Sequence of chain 1.D:
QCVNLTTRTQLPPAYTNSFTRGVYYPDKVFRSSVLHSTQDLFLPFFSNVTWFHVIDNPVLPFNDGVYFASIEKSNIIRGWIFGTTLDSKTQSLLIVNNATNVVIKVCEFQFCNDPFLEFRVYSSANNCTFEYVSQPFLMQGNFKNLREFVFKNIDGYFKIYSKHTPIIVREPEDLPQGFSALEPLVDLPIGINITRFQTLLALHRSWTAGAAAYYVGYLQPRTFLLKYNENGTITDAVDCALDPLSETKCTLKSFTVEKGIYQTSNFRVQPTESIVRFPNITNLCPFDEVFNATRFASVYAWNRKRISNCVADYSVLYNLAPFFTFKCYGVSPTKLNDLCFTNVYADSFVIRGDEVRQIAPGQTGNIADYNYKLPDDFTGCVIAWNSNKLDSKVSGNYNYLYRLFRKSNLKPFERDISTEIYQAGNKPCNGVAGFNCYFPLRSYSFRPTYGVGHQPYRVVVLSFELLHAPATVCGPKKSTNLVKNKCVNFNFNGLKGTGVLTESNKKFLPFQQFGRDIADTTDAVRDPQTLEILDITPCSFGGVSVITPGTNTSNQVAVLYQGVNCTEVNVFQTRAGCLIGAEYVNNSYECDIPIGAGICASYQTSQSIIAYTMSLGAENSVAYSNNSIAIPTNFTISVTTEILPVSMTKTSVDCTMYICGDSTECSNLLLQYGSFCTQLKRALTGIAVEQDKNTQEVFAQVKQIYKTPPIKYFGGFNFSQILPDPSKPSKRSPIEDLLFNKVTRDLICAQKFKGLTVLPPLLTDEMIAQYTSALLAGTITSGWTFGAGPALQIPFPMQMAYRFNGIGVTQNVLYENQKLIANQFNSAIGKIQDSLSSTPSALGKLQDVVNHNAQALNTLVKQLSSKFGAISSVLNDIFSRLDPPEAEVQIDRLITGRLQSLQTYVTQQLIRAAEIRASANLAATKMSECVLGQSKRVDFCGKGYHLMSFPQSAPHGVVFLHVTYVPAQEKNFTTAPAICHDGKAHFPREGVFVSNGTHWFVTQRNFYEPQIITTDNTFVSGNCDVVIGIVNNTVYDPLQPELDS

This small molecule binds to this protein.
Small molecule (SMILES): CC(=O)N[C@@H]1[C@@H](O)[C@H](O)[C@@H](CO)O[C@H]1O

Binding-site contacts:
Ligand atom C2 contacts residue ASN340 of chain 1.D at 2.5 Å.
Ligand atom O7 contacts residue ASN340 of chain 1.D at 4.0 Å.
Ligand atom O3 contacts residue ASN367 of chain 1.D at 3.1 Å (h-bond).
Ligand atom C7 contacts residue ASN367 of chain 1.D at 4.2 Å.
Ligand atom O5 contacts residue ASP336 of chain 1.D at 4.5 Å.
Ligand atom C8 contacts residue LEU368 of chain 1.D at 4.4 Å (hydrophobic).
Ligand atom N2 contacts residue VAL364 of chain 1.D at 4.4 Å.
Ligand atom N2 contacts residue ASN367 of chain 1.D at 3.5 Å (h-bond).
Ligand atom C2 contacts residue ASN367 of chain 1.D at 4.1 Å.
Ligand atom C8 contacts residue ASP336 of chain 1.D at 4.3 Å.
Ligand atom C8 contacts residue PHE339 of chain 1.D at 3.6 Å (hydrophobic).
Ligand atom O7 contacts residue PHE335 of chain 1.D at 4.4 Å.
Ligand atom C1 contacts residue ASN340 of chain 1.D at 1.4 Å.
Ligand atom C3 contacts residue ASN340 of chain 1.D at 3.8 Å.
Ligand atom C8 contacts residue ASN340 of chain 1.D at 4.2 Å.
Ligand atom C2 contacts residue ASP336 of chain 1.D at 3.7 Å.
Ligand atom C7 contacts residue ASP336 of chain 1.D at 3.5 Å.
Ligand atom C8 contacts residue VAL364 of chain 1.D at 4.1 Å (hydrophobic).
Ligand atom C7 contacts residue VAL364 of chain 1.D at 4.2 Å (hydrophobic).
Ligand atom C2 contacts residue LEU368 of chain 1.D at 4.2 Å (hydrophobic).
Ligand atom N2 contacts residue ASP336 of chain 1.D at 3.9 Å.
Ligand atom O7 contacts residue ASP336 of chain 1.D at 3.0 Å (salt-bridge).
Ligand atom O5 contacts residue ASN340 of chain 1.D at 2.3 Å (h-bond).
Ligand atom C4 contacts residue ASN367 of chain 1.D at 3.8 Å.
Ligand atom N2 contacts residue ASN340 of chain 1.D at 3.0 Å (h-bond).
Ligand atom C1 contacts residue ASP336 of chain 1.D at 3.9 Å.
Ligand atom N2 contacts residue LEU368 of chain 1.D at 3.6 Å.
Ligand atom C1 contacts residue LEU368 of chain 1.D at 3.9 Å (hydrophobic).
Ligand atom C3 contacts residue LEU368 of chain 1.D at 4.3 Å (hydrophobic).
Ligand atom C7 contacts residue PHE335 of chain 1.D at 4.4 Å (hydrophobic).
Ligand atom C8 contacts residue PHE335 of chain 1.D at 3.5 Å (hydrophobic).
Ligand atom O3 contacts residue VAL364 of chain 1.D at 3.5 Å.
Ligand atom C4 contacts residue ASN340 of chain 1.D at 4.2 Å.
Ligand atom C3 contacts residue ASN367 of chain 1.D at 3.2 Å.
Ligand atom C5 contacts residue ASN340 of chain 1.D at 3.6 Å.
Ligand atom C7 contacts residue ASN340 of chain 1.D at 3.5 Å.
Ligand atom O4 contacts residue ASN367 of chain 1.D at 3.3 Å (h-bond).
Ligand atom O7 contacts residue VAL364 of chain 1.D at 4.2 Å.